This small molecule binds to this protein.
Small molecule (SMILES): CC(=O)N[C@@H]1[C@@H](O)[C@H](O)[C@@H](CO)O[C@H]1O

Sequence of chain 1.D:
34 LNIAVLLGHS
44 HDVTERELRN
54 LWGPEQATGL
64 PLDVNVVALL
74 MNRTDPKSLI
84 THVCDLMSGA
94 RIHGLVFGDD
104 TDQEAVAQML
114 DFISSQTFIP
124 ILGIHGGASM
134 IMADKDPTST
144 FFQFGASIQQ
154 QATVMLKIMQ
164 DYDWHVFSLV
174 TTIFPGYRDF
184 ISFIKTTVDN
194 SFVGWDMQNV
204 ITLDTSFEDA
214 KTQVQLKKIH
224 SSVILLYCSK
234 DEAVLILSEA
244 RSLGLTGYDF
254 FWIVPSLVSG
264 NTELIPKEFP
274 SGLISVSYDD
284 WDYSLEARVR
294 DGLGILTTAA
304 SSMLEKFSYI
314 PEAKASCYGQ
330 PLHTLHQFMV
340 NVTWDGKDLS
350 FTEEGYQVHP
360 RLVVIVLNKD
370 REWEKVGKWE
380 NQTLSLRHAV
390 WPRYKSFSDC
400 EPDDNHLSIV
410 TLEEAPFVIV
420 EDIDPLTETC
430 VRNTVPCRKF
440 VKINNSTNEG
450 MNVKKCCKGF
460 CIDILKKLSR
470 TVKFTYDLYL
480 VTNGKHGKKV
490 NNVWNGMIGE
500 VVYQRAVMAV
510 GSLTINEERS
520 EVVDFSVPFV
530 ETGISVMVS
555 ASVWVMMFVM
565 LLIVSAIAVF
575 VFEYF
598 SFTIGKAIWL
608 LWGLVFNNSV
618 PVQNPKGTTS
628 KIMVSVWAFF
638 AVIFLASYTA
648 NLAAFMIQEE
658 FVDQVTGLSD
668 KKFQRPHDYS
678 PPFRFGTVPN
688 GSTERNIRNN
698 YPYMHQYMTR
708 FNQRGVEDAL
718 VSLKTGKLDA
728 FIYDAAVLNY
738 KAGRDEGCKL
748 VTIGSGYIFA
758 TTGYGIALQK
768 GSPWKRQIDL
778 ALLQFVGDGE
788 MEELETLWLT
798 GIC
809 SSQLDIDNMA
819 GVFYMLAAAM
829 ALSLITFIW

Binding-site contacts:
Ligand atom C1 contacts residue ARG76 of chain 1.D at 4.2 Å.
Ligand atom C5 contacts residue ARG76 of chain 1.D at 3.7 Å.
Ligand atom C1 contacts residue ASN75 of chain 1.D at 1.5 Å.
Ligand atom N2 contacts residue MET74 of chain 1.D at 4.4 Å.
Ligand atom C8 contacts residue ASN75 of chain 1.D at 4.5 Å.
Ligand atom C7 contacts residue ASN75 of chain 1.D at 3.2 Å.
Ligand atom O7 contacts residue LEU73 of chain 1.D at 3.8 Å.
Ligand atom O7 contacts residue MET74 of chain 1.D at 4.5 Å.
Ligand atom C5 contacts residue ASN75 of chain 1.D at 3.7 Å.
Ligand atom C4 contacts residue ARG76 of chain 1.D at 3.6 Å.
Ligand atom C7 contacts residue LEU73 of chain 1.D at 4.2 Å (hydrophobic).
Ligand atom C2 contacts residue ASN75 of chain 1.D at 2.6 Å.
Ligand atom C6 contacts residue ARG76 of chain 1.D at 3.7 Å.
Ligand atom O5 contacts residue ARG76 of chain 1.D at 3.4 Å (salt-bridge).
Ligand atom O3 contacts residue ARG76 of chain 1.D at 4.3 Å.
Ligand atom C3 contacts residue ARG76 of chain 1.D at 4.3 Å.
Ligand atom C2 contacts residue ARG76 of chain 1.D at 4.0 Å.
Ligand atom O5 contacts residue ASN75 of chain 1.D at 2.4 Å (h-bond).
Ligand atom C3 contacts residue ASN75 of chain 1.D at 3.9 Å.
Ligand atom N2 contacts residue ASN75 of chain 1.D at 3.0 Å (h-bond).
Ligand atom C4 contacts residue ASN75 of chain 1.D at 4.3 Å.
Ligand atom O7 contacts residue ASN75 of chain 1.D at 2.9 Å (h-bond).